The small molecule below binds the protein below.
Small molecule (SMILES): CC(=O)N[C@H]1[C@H](O[C@H]2[C@H](O)[C@@H](NC(C)=O)CO[C@@H]2CO)O[C@H](CO)[C@@H](O)[C@@H]1O

Sequence of chain 1.CA:
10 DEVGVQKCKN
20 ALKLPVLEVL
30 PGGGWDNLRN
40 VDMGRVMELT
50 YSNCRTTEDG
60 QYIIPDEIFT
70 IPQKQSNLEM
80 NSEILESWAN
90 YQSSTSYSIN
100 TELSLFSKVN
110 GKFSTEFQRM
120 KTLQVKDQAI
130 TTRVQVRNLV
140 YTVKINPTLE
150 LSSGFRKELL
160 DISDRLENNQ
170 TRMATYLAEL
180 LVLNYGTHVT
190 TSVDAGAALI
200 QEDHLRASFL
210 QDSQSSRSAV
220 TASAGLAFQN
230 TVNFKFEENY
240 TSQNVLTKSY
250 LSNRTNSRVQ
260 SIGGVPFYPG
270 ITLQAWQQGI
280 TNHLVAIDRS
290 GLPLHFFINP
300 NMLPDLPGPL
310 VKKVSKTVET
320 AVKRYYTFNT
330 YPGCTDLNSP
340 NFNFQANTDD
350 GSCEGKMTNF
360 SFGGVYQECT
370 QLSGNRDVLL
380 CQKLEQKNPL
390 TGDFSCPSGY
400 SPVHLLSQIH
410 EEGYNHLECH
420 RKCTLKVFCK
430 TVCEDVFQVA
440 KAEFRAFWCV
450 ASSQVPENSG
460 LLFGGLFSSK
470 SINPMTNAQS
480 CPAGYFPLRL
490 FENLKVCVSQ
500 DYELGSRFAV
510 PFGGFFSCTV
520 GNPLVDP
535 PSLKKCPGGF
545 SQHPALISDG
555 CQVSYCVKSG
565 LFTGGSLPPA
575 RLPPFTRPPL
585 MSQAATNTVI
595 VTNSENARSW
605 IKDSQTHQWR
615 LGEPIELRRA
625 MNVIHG

Binding-site contacts:
Ligand atom N2 contacts residue ARG205 of chain 1.CA at 4.0 Å.
Ligand atom C8 contacts residue ARG205 of chain 1.CA at 3.7 Å.
Ligand atom C1 contacts residue ASN252 of chain 1.CA at 1.4 Å.
Ligand atom O6 contacts residue ASP211 of chain 1.CA at 3.9 Å.
Ligand atom C3 contacts residue ASN252 of chain 1.CA at 3.8 Å.
Ligand atom C5 contacts residue ASN252 of chain 1.CA at 3.7 Å.
Ligand atom O6 contacts residue SER207 of chain 1.CA at 3.8 Å.
Ligand atom N2 contacts residue ASN252 of chain 1.CA at 3.0 Å (h-bond).
Ligand atom C5 contacts residue PHE208 of chain 1.CA at 4.4 Å (hydrophobic).
Ligand atom C7 contacts residue SER251 of chain 1.CA at 3.1 Å.
Ligand atom O5 contacts residue PHE208 of chain 1.CA at 3.5 Å.
Ligand atom C1 contacts residue PHE208 of chain 1.CA at 4.4 Å (hydrophobic).
Ligand atom O6 contacts residue PHE208 of chain 1.CA at 4.0 Å.
Ligand atom O5 contacts residue ASN252 of chain 1.CA at 2.4 Å (h-bond).
Ligand atom N2 contacts residue SER251 of chain 1.CA at 4.1 Å.
Ligand atom C6 contacts residue PHE208 of chain 1.CA at 4.0 Å (hydrophobic).
Ligand atom C7 contacts residue ASN252 of chain 1.CA at 4.0 Å.
Ligand atom O7 contacts residue SER251 of chain 1.CA at 2.5 Å (h-bond).
Ligand atom C2 contacts residue ASN252 of chain 1.CA at 2.5 Å.
Ligand atom C7 contacts residue ARG205 of chain 1.CA at 4.4 Å.
Ligand atom C4 contacts residue ASN252 of chain 1.CA at 4.3 Å.
Ligand atom C8 contacts residue SER251 of chain 1.CA at 3.4 Å.